Sequence of chain 55.C:
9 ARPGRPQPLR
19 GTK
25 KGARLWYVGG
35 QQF

Binding-site contacts:
Ligand atom C5' contacts residue ASP242 of chain 55.A at 4.4 Å.
Ligand atom C2' contacts residue LYS25 of chain 55.C at 3.8 Å.
Ligand atom OP2 contacts residue ASP242 of chain 55.A at 3.9 Å.

The protein below binds the small molecule below.
Small molecule (SMILES): Nc1ccn([C@H]2C[C@H](O)[C@@H](COP(=O)(O)O)O2)c(=O)n1

Sequence of chain 55.A:
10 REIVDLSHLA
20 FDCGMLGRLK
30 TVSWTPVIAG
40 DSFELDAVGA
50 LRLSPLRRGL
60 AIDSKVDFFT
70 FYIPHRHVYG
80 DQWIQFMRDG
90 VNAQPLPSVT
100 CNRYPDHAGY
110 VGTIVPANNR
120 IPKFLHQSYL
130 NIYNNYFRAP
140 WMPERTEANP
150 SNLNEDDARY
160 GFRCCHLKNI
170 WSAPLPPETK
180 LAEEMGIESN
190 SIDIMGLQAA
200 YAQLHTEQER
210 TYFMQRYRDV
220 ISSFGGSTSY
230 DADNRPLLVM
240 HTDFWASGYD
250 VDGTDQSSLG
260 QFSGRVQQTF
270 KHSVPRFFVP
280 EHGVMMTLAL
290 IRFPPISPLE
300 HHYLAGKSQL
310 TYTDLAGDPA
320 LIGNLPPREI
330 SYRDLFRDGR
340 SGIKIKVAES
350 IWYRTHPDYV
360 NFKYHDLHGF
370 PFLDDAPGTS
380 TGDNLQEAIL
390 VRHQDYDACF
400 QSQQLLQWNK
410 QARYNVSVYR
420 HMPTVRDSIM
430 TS